Sequence of chain 1.A:
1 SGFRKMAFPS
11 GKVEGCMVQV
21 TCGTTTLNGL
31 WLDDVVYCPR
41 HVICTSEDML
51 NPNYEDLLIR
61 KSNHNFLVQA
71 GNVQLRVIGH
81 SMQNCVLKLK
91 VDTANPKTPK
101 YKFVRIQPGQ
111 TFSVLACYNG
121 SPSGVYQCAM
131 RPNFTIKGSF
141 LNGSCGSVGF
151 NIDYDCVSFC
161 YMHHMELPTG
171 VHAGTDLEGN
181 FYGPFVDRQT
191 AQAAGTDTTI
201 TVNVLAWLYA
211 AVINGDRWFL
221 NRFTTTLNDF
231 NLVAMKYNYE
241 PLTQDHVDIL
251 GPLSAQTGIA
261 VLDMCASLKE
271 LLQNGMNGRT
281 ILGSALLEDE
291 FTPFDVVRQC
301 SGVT

Binding-site contacts:
Ligand atom C2 contacts residue ARG188 of chain 2.A at 3.8 Å.
Ligand atom C17 contacts residue ASN142 of chain 2.A at 3.7 Å.
Ligand atom C1 contacts residue ARG188 of chain 2.A at 3.6 Å.
Ligand atom CL contacts residue ASP187 of chain 2.A at 2.9 Å.
Ligand atom C contacts residue HIS41 of chain 2.A at 3.8 Å.
Ligand atom C11 contacts residue LEU141 of chain 2.A at 3.5 Å (hydrophobic).
Ligand atom C15 contacts residue LEU141 of chain 2.A at 3.8 Å (hydrophobic).
Ligand atom O2 contacts residue GLU166 of chain 2.A at 3.4 Å.
Ligand atom C14 contacts residue LEU141 of chain 2.A at 3.5 Å (hydrophobic).
Ligand atom C19 contacts residue LEU141 of chain 2.A at 3.6 Å (hydrophobic).
Ligand atom C1 contacts residue MET49 of chain 2.A at 3.6 Å (hydrophobic).
Ligand atom C6 contacts residue HIS41 of chain 2.A at 3.6 Å.
Ligand atom C2 contacts residue MET49 of chain 2.A at 3.5 Å (hydrophobic).
Ligand atom C2 contacts residue GLN189 of chain 2.A at 3.6 Å.
Ligand atom C contacts residue MET165 of chain 2.A at 3.7 Å (hydrophobic).
Ligand atom N2 contacts residue PHE140 of chain 2.A at 3.1 Å (h-bond).
Ligand atom O2 contacts residue HIS163 of chain 2.A at 2.8 Å (h-bond).
Ligand atom C13 contacts residue GLU166 of chain 2.A at 3.6 Å.
Ligand atom C10 contacts residue ASN142 of chain 2.A at 3.6 Å.
Ligand atom N2 contacts residue LEU141 of chain 2.A at 3.7 Å.
Ligand atom C5 contacts residue HIS164 of chain 2.A at 3.3 Å.
Ligand atom C14 contacts residue PHE140 of chain 2.A at 3.8 Å (hydrophobic).
Ligand atom O contacts residue GLU166 of chain 2.A at 3.2 Å (salt-bridge).
Ligand atom CL contacts residue HIS41 of chain 2.A at 3.1 Å.
Ligand atom O1 contacts residue GLY143 of chain 2.A at 3.0 Å (h-bond).
Ligand atom O2 contacts residue HIS172 of chain 2.A at 3.4 Å.
Ligand atom O2 contacts residue PHE140 of chain 2.A at 3.3 Å.
Ligand atom C13 contacts residue HIS163 of chain 2.A at 3.8 Å.
Ligand atom C19 contacts residue ASN142 of chain 2.A at 3.5 Å.
Ligand atom C15 contacts residue SER1 of chain 1.A at 3.8 Å.
Ligand atom N2 contacts residue GLU166 of chain 2.A at 3.3 Å (salt-bridge).
Ligand atom C13 contacts residue LEU141 of chain 2.A at 3.7 Å (hydrophobic).
Ligand atom C14 contacts residue ASN142 of chain 2.A at 3.7 Å.
Ligand atom C13 contacts residue PHE140 of chain 2.A at 3.8 Å (hydrophobic).
Ligand atom C18 contacts residue ASN142 of chain 2.A at 3.4 Å.
Ligand atom O contacts residue MET165 of chain 2.A at 3.8 Å.
Ligand atom C12 contacts residue LEU141 of chain 2.A at 3.5 Å (hydrophobic).
Ligand atom C5 contacts residue HIS41 of chain 2.A at 3.6 Å.
Ligand atom C1 contacts residue ASP187 of chain 2.A at 3.7 Å.
Ligand atom O1 contacts residue ASN142 of chain 2.A at 3.1 Å (h-bond).

A small-molecule ligand and the protein it binds are described below.
Small molecule (SMILES): O=C(c1cc(=O)[nH]c2ccccc12)N1CCN(c2cccc(Cl)c2)C(=O)C1

Sequence of chain 2.A:
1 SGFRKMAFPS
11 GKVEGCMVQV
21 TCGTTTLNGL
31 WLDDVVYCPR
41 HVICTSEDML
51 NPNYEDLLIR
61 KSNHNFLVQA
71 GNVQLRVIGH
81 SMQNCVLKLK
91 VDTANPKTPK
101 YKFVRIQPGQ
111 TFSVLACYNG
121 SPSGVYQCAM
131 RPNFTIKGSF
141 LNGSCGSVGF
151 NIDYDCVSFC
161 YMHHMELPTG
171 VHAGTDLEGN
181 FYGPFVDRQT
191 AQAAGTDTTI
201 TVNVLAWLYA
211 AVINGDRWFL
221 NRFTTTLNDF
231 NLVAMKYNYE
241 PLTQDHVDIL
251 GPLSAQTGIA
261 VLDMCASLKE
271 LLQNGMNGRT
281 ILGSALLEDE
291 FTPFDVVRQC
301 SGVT